Sequence of chain 1.B:
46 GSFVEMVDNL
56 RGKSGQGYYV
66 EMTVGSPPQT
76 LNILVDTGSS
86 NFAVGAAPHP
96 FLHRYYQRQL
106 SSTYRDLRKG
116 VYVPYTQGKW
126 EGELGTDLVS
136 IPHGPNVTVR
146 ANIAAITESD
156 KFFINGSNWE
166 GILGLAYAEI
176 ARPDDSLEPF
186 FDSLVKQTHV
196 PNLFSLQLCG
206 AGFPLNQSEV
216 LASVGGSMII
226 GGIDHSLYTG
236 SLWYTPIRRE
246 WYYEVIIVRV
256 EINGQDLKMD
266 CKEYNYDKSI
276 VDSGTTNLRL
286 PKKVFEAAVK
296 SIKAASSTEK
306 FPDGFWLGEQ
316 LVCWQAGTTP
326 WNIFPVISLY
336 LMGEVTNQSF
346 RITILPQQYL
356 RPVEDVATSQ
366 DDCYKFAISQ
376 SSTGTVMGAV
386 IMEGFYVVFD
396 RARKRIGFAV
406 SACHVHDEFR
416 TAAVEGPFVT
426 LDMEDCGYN

This small molecule binds to this protein.
Small molecule (SMILES): CCCCNC(=O)[C@@H]1C[C@H]1[C@]12COC[C@H]1CSC(N)=N2

Binding-site contacts:
Ligand atom C6 contacts residue LEU79 of chain 1.B at 3.9 Å (hydrophobic).
Ligand atom C10 contacts residue GLN122 of chain 1.B at 3.5 Å.
Ligand atom C5 contacts residue LEU79 of chain 1.B at 4.0 Å (hydrophobic).
Ligand atom N1 contacts residue GLY279 of chain 1.B at 2.9 Å (h-bond).
Ligand atom C12 contacts residue TYR120 of chain 1.B at 3.9 Å (hydrophobic).
Ligand atom N3 contacts residue GLY279 of chain 1.B at 3.7 Å.
Ligand atom C4 contacts residue ILE159 of chain 1.B at 4.0 Å (hydrophobic).
Ligand atom C9 contacts residue GLY279 of chain 1.B at 3.7 Å.
Ligand atom S1 contacts residue ASP277 of chain 1.B at 3.9 Å.
Ligand atom C9 contacts residue ASP277 of chain 1.B at 3.8 Å.
Ligand atom C1 contacts residue SER59 of chain 1.B at 3.5 Å.
Ligand atom C2 contacts residue GLY279 of chain 1.B at 3.5 Å.
Ligand atom C8 contacts residue ASP81 of chain 1.B at 3.7 Å.
Ligand atom N3 contacts residue GLY83 of chain 1.B at 3.7 Å.
Ligand atom C13 contacts residue ASP81 of chain 1.B at 3.6 Å.
Ligand atom C9 contacts residue ASP81 of chain 1.B at 3.5 Å.
Ligand atom C10 contacts residue TYR120 of chain 1.B at 4.0 Å (hydrophobic).
Ligand atom C2 contacts residue GLN61 of chain 1.B at 3.9 Å.
Ligand atom C3 contacts residue GLY279 of chain 1.B at 3.5 Å.
Ligand atom C1 contacts residue GLY279 of chain 1.B at 3.8 Å.
Ligand atom C4 contacts residue GLY279 of chain 1.B at 3.8 Å.
Ligand atom C1 contacts residue SER278 of chain 1.B at 3.7 Å.
Ligand atom N3 contacts residue ASP277 of chain 1.B at 2.9 Å (salt-bridge).
Ligand atom S1 contacts residue THR280 of chain 1.B at 3.9 Å.
Ligand atom C11 contacts residue TYR120 of chain 1.B at 3.8 Å (hydrophobic).
Ligand atom S1 contacts residue GLY279 of chain 1.B at 4.0 Å.
Ligand atom C13 contacts residue ILE167 of chain 1.B at 3.8 Å (hydrophobic).
Ligand atom C1 contacts residue THR280 of chain 1.B at 3.9 Å.
Ligand atom N3 contacts residue ASP81 of chain 1.B at 2.8 Å (salt-bridge).
Ligand atom C14 contacts residue LEU79 of chain 1.B at 3.5 Å (hydrophobic).
Ligand atom C1 contacts residue GLY62 of chain 1.B at 3.5 Å.
Ligand atom C2 contacts residue GLY62 of chain 1.B at 3.7 Å.
Ligand atom C14 contacts residue ILE167 of chain 1.B at 3.8 Å (hydrophobic).
Ligand atom C14 contacts residue ASP81 of chain 1.B at 3.4 Å.
Ligand atom C1 contacts residue THR281 of chain 1.B at 3.9 Å.
Ligand atom C5 contacts residue GLY279 of chain 1.B at 3.7 Å.
Ligand atom C6 contacts residue GLY279 of chain 1.B at 3.5 Å.
Ligand atom O1 contacts residue TRP164 of chain 1.B at 3.8 Å.
Ligand atom C3 contacts residue THR281 of chain 1.B at 3.9 Å.
Ligand atom N2 contacts residue ASP81 of chain 1.B at 2.8 Å (salt-bridge).